Binding-site contacts:
Ligand atom O3 contacts residue ALA187 of chain 1.D at 4.1 Å.
Ligand atom O3 contacts residue PHE189 of chain 1.D at 3.8 Å.
Ligand atom C6 contacts residue PHE170 of chain 1.D at 3.9 Å (hydrophobic).
Ligand atom O3 contacts residue SER188 of chain 1.D at 3.2 Å (h-bond).
Ligand atom C5 contacts residue PHE170 of chain 1.D at 3.6 Å (hydrophobic).
Ligand atom S2 contacts residue HIS41 of chain 1.D at 4.0 Å.
Ligand atom O2 contacts residue HIS41 of chain 1.D at 3.3 Å (h-bond).
Ligand atom O4 contacts residue PHE189 of chain 1.D at 4.2 Å.
Ligand atom O4 contacts residue SER188 of chain 1.D at 2.6 Å (h-bond).
Ligand atom O4 contacts residue SER173 of chain 1.D at 1.9 Å (h-bond).
Ligand atom C3 contacts residue PHE170 of chain 1.D at 4.1 Å (hydrophobic).
Ligand atom C2 contacts residue SER173 of chain 1.D at 2.9 Å.
Ligand atom S2 contacts residue SER188 of chain 1.D at 3.5 Å (h-bond).
Ligand atom C3 contacts residue CYS169 of chain 1.D at 3.5 Å (hydrophobic).
Ligand atom S2 contacts residue SER173 of chain 1.D at 1.6 Å (h-bond).
Ligand atom S1 contacts residue HIS41 of chain 1.D at 4.1 Å.
Ligand atom O2 contacts residue SER173 of chain 1.D at 2.8 Å (h-bond).
Ligand atom C4 contacts residue PHE170 of chain 1.D at 3.5 Å (hydrophobic).
Ligand atom O1 contacts residue HIS41 of chain 1.D at 3.7 Å.
Ligand atom S1 contacts residue PHE170 of chain 1.D at 4.2 Å.
Ligand atom C5 contacts residue CYS169 of chain 1.D at 4.0 Å (hydrophobic).
Ligand atom O1 contacts residue SER173 of chain 1.D at 4.3 Å.
Ligand atom F1 contacts residue PHE170 of chain 1.D at 3.1 Å.
Ligand atom C2 contacts residue PHE170 of chain 1.D at 4.5 Å (hydrophobic).
Ligand atom C4 contacts residue CYS169 of chain 1.D at 3.4 Å (hydrophobic).
Ligand atom C5 contacts residue CYS194 of chain 1.D at 4.3 Å (hydrophobic).
Ligand atom C4 contacts residue CYS194 of chain 1.D at 4.0 Å (hydrophobic).
Ligand atom C5 contacts residue VAL190 of chain 1.D at 4.0 Å (hydrophobic).
Ligand atom O3 contacts residue SER173 of chain 1.D at 2.5 Å (h-bond).
Ligand atom C3 contacts residue VAL190 of chain 1.D at 4.0 Å (hydrophobic).
Ligand atom C4 contacts residue VAL190 of chain 1.D at 3.4 Å (hydrophobic).
Ligand atom C2 contacts residue CYS169 of chain 1.D at 4.1 Å (hydrophobic).
Ligand atom S1 contacts residue SER173 of chain 1.D at 3.7 Å.
Ligand atom C3 contacts residue SER173 of chain 1.D at 3.9 Å.
Ligand atom C1 contacts residue SER173 of chain 1.D at 3.7 Å.
Ligand atom O4 contacts residue HIS41 of chain 1.D at 2.8 Å (h-bond).
Ligand atom C1 contacts residue PHE170 of chain 1.D at 4.3 Å (hydrophobic).

A protein and the small-molecule ligand that binds it are described below.
Small molecule (SMILES): O=S(=O)(O)c1ccccc1S(=O)(=O)F

Sequence of chain 1.D:
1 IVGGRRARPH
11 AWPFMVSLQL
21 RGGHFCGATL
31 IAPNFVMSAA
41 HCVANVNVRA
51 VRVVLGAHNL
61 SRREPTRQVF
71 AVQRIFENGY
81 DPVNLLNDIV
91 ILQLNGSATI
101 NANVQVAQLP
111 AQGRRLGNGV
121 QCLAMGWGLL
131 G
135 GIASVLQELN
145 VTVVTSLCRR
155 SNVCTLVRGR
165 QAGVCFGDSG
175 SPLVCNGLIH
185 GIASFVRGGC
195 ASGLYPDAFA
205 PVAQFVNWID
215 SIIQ